Binding-site contacts:
Ligand atom O3 contacts residue SER291 of chain 2.B at 4.2 Å.
Ligand atom C6 contacts residue ASN289 of chain 2.B at 4.3 Å.
Ligand atom C5 contacts residue ASN289 of chain 2.B at 3.8 Å.
Ligand atom O6 contacts residue PHE240 of chain 2.B at 3.3 Å.
Ligand atom C5 contacts residue PHE240 of chain 2.B at 4.2 Å (hydrophobic).
Ligand atom O3 contacts residue ALA292 of chain 2.B at 3.6 Å.
Ligand atom C4 contacts residue PHE240 of chain 2.B at 4.3 Å (hydrophobic).
Ligand atom C2 contacts residue SER291 of chain 2.B at 4.4 Å.
Ligand atom O4 contacts residue ASN289 of chain 2.B at 3.1 Å.
Ligand atom O3 contacts residue ARG237 of chain 2.B at 2.8 Å (salt-bridge).
Ligand atom P contacts residue ASN289 of chain 2.B at 4.4 Å.
Ligand atom C4 contacts residue ASN289 of chain 2.B at 3.9 Å.
Ligand atom O6 contacts residue PHE343 of chain 2.B at 4.3 Å.
Ligand atom O5 contacts residue PHE240 of chain 2.B at 3.5 Å.
Ligand atom C1 contacts residue PHE240 of chain 2.B at 3.8 Å (hydrophobic).
Ligand atom O3P contacts residue SER291 of chain 2.B at 3.8 Å.
Ligand atom C3 contacts residue ARG237 of chain 2.B at 3.8 Å.
Ligand atom C3 contacts residue ASN341 of chain 2.B at 3.9 Å.
Ligand atom O3P contacts residue ASN289 of chain 2.B at 3.5 Å (h-bond).
Ligand atom P contacts residue SER291 of chain 2.B at 4.4 Å.
Ligand atom C6 contacts residue PHE343 of chain 2.B at 3.6 Å (hydrophobic).
Ligand atom C4 contacts residue ARG237 of chain 2.B at 4.1 Å.
Ligand atom C2 contacts residue PHE240 of chain 2.B at 3.7 Å (hydrophobic).
Ligand atom O1 contacts residue ASN289 of chain 2.B at 3.9 Å.
Ligand atom O3 contacts residue ASN289 of chain 2.B at 4.1 Å.
Ligand atom O4 contacts residue PHE343 of chain 2.B at 4.1 Å.
Ligand atom O4 contacts residue ASN341 of chain 2.B at 2.9 Å (h-bond).
Ligand atom C3 contacts residue ASN289 of chain 2.B at 3.7 Å.
Ligand atom O3 contacts residue ASN341 of chain 2.B at 3.3 Å (h-bond).
Ligand atom C3 contacts residue SER291 of chain 2.B at 3.9 Å.
Ligand atom C6 contacts residue PHE240 of chain 2.B at 4.3 Å (hydrophobic).
Ligand atom C4 contacts residue ASN244 of chain 2.B at 3.9 Å.
Ligand atom O6 contacts residue ASN244 of chain 2.B at 3.9 Å.
Ligand atom O1 contacts residue SER291 of chain 2.B at 3.8 Å.
Ligand atom C2 contacts residue ARG237 of chain 2.B at 3.9 Å.
Ligand atom O2 contacts residue SER291 of chain 2.B at 3.9 Å.
Ligand atom C4 contacts residue ASN341 of chain 2.B at 3.4 Å.
Ligand atom O2 contacts residue ARG237 of chain 2.B at 3.7 Å.
Ligand atom O4 contacts residue ASN244 of chain 2.B at 3.9 Å.
Ligand atom C6 contacts residue ASN244 of chain 2.B at 4.0 Å.

The small molecule below binds the protein below.
Small molecule (SMILES): O=P(O)(O)O[C@H]1O[C@H](CO)[C@@H](O)[C@H](O)[C@H]1O

Sequence of chain 2.B:
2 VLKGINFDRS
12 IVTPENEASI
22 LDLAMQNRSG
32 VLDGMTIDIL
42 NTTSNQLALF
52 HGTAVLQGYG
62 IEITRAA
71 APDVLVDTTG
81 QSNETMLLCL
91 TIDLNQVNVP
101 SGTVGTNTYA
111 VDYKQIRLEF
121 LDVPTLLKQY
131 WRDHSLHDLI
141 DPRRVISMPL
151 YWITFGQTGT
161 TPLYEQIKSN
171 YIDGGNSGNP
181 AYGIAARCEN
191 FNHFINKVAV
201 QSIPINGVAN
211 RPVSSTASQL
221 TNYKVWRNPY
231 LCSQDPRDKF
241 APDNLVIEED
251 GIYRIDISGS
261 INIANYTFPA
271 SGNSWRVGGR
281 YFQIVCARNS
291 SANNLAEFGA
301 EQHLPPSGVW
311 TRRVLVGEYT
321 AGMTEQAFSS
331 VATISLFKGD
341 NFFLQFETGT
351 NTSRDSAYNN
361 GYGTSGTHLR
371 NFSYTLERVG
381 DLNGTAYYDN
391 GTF